Sequence of chain 1.A:
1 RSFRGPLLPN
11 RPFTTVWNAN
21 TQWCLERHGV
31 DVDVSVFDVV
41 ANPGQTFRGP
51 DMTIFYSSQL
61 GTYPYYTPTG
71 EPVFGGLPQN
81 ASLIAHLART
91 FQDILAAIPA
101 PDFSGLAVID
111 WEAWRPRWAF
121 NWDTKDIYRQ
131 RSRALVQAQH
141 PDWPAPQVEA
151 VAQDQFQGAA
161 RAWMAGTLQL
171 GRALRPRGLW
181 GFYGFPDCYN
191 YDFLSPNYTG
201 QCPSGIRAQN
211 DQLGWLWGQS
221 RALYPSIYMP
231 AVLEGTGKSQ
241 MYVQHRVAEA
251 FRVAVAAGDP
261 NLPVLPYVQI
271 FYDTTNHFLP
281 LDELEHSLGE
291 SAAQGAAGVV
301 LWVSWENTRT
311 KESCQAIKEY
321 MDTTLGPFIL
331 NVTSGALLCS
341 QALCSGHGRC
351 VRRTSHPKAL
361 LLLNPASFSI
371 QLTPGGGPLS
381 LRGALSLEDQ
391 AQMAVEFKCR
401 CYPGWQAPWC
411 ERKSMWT

The protein below binds the small molecule below.
Small molecule (SMILES): CC(=O)N[C@H]1[C@H](O[C@H]2[C@H](O)[C@@H](NC(C)=O)CO[C@@H]2CO)O[C@H](CO)[C@@H](O)[C@@H]1O

Binding-site contacts:
Ligand atom C8 contacts residue TYR66 of chain 1.A at 3.7 Å (hydrophobic).
Ligand atom C8 contacts residue ASN80 of chain 1.A at 4.4 Å.
Ligand atom O5 contacts residue ASN80 of chain 1.A at 2.4 Å (h-bond).
Ligand atom C8 contacts residue LEU135 of chain 1.A at 3.5 Å (hydrophobic).
Ligand atom C1 contacts residue ASN80 of chain 1.A at 1.4 Å.
Ligand atom C4 contacts residue ASN80 of chain 1.A at 4.2 Å.
Ligand atom C8 contacts residue ARG131 of chain 1.A at 3.7 Å.
Ligand atom C2 contacts residue GLY75 of chain 1.A at 4.0 Å.
Ligand atom C2 contacts residue ASN80 of chain 1.A at 2.3 Å.
Ligand atom O7 contacts residue PRO72 of chain 1.A at 4.2 Å.
Ligand atom C5 contacts residue ASN80 of chain 1.A at 3.7 Å.
Ligand atom C5 contacts residue GLU71 of chain 1.A at 4.2 Å.
Ligand atom C1 contacts residue LEU135 of chain 1.A at 4.2 Å (hydrophobic).
Ligand atom O7 contacts residue TYR66 of chain 1.A at 2.4 Å (h-bond).
Ligand atom C4 contacts residue PRO72 of chain 1.A at 4.5 Å (hydrophobic).
Ligand atom C7 contacts residue GLY75 of chain 1.A at 4.4 Å.
Ligand atom C7 contacts residue ASN80 of chain 1.A at 3.3 Å.
Ligand atom O4 contacts residue GLU71 of chain 1.A at 4.4 Å.
Ligand atom O7 contacts residue ARG131 of chain 1.A at 4.3 Å.
Ligand atom C3 contacts residue ASN80 of chain 1.A at 3.7 Å.
Ligand atom O5 contacts residue GLY75 of chain 1.A at 3.7 Å.
Ligand atom O3 contacts residue PRO72 of chain 1.A at 3.7 Å.
Ligand atom C7 contacts residue LEU135 of chain 1.A at 3.9 Å (hydrophobic).
Ligand atom N2 contacts residue ASN80 of chain 1.A at 2.7 Å (h-bond).
Ligand atom O6 contacts residue GLU71 of chain 1.A at 3.9 Å.
Ligand atom C7 contacts residue TYR66 of chain 1.A at 3.4 Å (hydrophobic).
Ligand atom N2 contacts residue LEU135 of chain 1.A at 3.6 Å.
Ligand atom O5 contacts residue PRO72 of chain 1.A at 4.4 Å.
Ligand atom O7 contacts residue ASN80 of chain 1.A at 3.7 Å.
Ligand atom C6 contacts residue PRO72 of chain 1.A at 4.2 Å (hydrophobic).
Ligand atom O7 contacts residue GLY75 of chain 1.A at 3.8 Å.
Ligand atom C1 contacts residue GLY75 of chain 1.A at 3.9 Å.
Ligand atom C3 contacts residue PRO72 of chain 1.A at 4.4 Å (hydrophobic).
Ligand atom C6 contacts residue GLU71 of chain 1.A at 3.1 Å.